Sequence of chain 2.G:
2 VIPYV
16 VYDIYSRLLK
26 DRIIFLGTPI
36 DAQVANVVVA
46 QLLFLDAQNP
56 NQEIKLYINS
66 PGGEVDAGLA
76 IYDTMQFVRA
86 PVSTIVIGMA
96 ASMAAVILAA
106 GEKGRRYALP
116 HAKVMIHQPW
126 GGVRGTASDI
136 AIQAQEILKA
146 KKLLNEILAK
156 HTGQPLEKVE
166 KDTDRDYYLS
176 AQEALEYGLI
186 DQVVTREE

The protein below binds the small molecule below.
Small molecule (SMILES): CC(C)C[C@H](NC(=O)[C@H](Cc1ccccc1)NC(=O)c1cnccn1)B(O)O

Binding-site contacts:
Ligand atom C22 contacts residue MET98 of chain 2.G at 3.6 Å (hydrophobic).
Ligand atom N20 contacts residue GLY68 of chain 2.G at 2.7 Å (h-bond).
Ligand atom C25 contacts residue HIS122 of chain 2.G at 3.8 Å.
Ligand atom C3 contacts residue VAL70 of chain 2.G at 3.7 Å (hydrophobic).
Ligand atom C18 contacts residue GLY68 of chain 2.G at 3.5 Å.
Ligand atom C18 contacts residue TRP125 of chain 2.G at 3.7 Å (hydrophobic).
Ligand atom C24 contacts residue LEU149 of chain 2.G at 3.7 Å (hydrophobic).
Ligand atom N1 contacts residue TRP125 of chain 2.G at 3.8 Å.
Ligand atom C21 contacts residue GLY68 of chain 2.G at 3.7 Å.
Ligand atom O28 contacts residue TRP125 of chain 2.G at 3.4 Å (h-bond).
Ligand atom C24 contacts residue PRO124 of chain 2.G at 3.2 Å (hydrophobic).
Ligand atom C25 contacts residue MET98 of chain 2.G at 3.5 Å (hydrophobic).
Ligand atom C25 contacts residue SER97 of chain 2.G at 3.4 Å.
Ligand atom O27 contacts residue MET98 of chain 2.G at 3.2 Å (h-bond).
Ligand atom B26 contacts residue HIS122 of chain 2.G at 3.7 Å.
Ligand atom C22 contacts residue SER97 of chain 2.G at 2.6 Å.
Ligand atom C16 contacts residue GLU69 of chain 2.G at 3.7 Å.
Ligand atom N9 contacts residue TRP125 of chain 2.G at 2.7 Å (h-bond).
Ligand atom O8 contacts residue VAL70 of chain 2.G at 2.9 Å (h-bond).
Ligand atom O19 contacts residue PRO124 of chain 2.G at 3.1 Å.
Ligand atom C10 contacts residue TRP125 of chain 2.G at 3.5 Å (hydrophobic).
Ligand atom O19 contacts residue TRP125 of chain 2.G at 2.8 Å (h-bond).
Ligand atom O28 contacts residue SER97 of chain 2.G at 2.1 Å (h-bond).
Ligand atom C10 contacts residue GLY68 of chain 2.G at 3.3 Å.
Ligand atom C24 contacts residue GLN123 of chain 2.G at 3.5 Å.
Ligand atom O27 contacts residue SER97 of chain 2.G at 2.1 Å (h-bond).
Ligand atom O8 contacts residue GLU69 of chain 2.G at 3.2 Å.
Ligand atom N20 contacts residue SER97 of chain 2.G at 3.4 Å (h-bond).
Ligand atom B26 contacts residue SER97 of chain 2.G at 1.4 Å.
Ligand atom N4 contacts residue ILE142 of chain 2.G at 3.6 Å.
Ligand atom C23 contacts residue HIS122 of chain 2.G at 3.6 Å.
Ligand atom C24 contacts residue HIS122 of chain 2.G at 3.4 Å.
Ligand atom O28 contacts residue HIS122 of chain 2.G at 3.1 Å (h-bond).
Ligand atom C21 contacts residue SER97 of chain 2.G at 2.1 Å.
Ligand atom C5 contacts residue ILE142 of chain 2.G at 3.7 Å (hydrophobic).
Ligand atom C11 contacts residue TRP125 of chain 2.G at 3.5 Å (hydrophobic).
Ligand atom B26 contacts residue GLY68 of chain 2.G at 3.6 Å.
Ligand atom C23 contacts residue SER97 of chain 2.G at 2.9 Å.
Ligand atom O27 contacts residue GLY67 of chain 2.G at 3.1 Å.
Ligand atom O27 contacts residue GLY68 of chain 2.G at 2.6 Å (h-bond).